A protein and the small-molecule ligand that binds it are described below.
Small molecule (SMILES): CC(=O)N[C@@H]1[C@@H](O)[C@H](O)[C@@H](CO)O[C@H]1O

Sequence of chain 1.D:
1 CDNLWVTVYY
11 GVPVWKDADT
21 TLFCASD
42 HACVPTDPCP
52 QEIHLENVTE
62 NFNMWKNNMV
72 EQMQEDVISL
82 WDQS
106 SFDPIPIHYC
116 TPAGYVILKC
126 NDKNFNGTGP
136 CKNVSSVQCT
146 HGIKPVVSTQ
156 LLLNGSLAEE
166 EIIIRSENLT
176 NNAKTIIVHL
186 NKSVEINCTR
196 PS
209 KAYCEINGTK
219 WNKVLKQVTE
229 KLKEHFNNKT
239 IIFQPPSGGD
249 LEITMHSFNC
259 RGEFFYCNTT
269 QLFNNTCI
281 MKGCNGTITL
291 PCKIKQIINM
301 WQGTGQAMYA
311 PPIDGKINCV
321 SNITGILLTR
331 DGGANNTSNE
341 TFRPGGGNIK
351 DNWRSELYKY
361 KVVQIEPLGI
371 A

Binding-site contacts:
Ligand atom C2 contacts residue ASN186 of chain 1.D at 2.6 Å.
Ligand atom C1 contacts residue GLN225 of chain 1.D at 3.2 Å.
Ligand atom O7 contacts residue GLU165 of chain 1.D at 4.2 Å.
Ligand atom O7 contacts residue GLU164 of chain 1.D at 4.4 Å.
Ligand atom C5 contacts residue GLN225 of chain 1.D at 3.4 Å.
Ligand atom O5 contacts residue ASN186 of chain 1.D at 2.4 Å (h-bond).
Ligand atom C1 contacts residue ASN186 of chain 1.D at 1.4 Å.
Ligand atom C4 contacts residue ASN186 of chain 1.D at 4.3 Å.
Ligand atom C4 contacts residue GLU166 of chain 1.D at 4.2 Å.
Ligand atom C4 contacts residue GLU165 of chain 1.D at 4.3 Å.
Ligand atom C2 contacts residue GLU165 of chain 1.D at 4.0 Å.
Ligand atom C5 contacts residue ILE167 of chain 1.D at 4.4 Å (hydrophobic).
Ligand atom O5 contacts residue GLU165 of chain 1.D at 4.5 Å.
Ligand atom C6 contacts residue ILE167 of chain 1.D at 4.0 Å (hydrophobic).
Ligand atom C7 contacts residue ASN186 of chain 1.D at 4.1 Å.
Ligand atom O7 contacts residue ASN186 of chain 1.D at 4.5 Å.
Ligand atom C6 contacts residue GLN225 of chain 1.D at 4.0 Å.
Ligand atom C3 contacts residue ASN186 of chain 1.D at 3.9 Å.
Ligand atom C3 contacts residue GLU165 of chain 1.D at 4.5 Å.
Ligand atom O3 contacts residue GLU165 of chain 1.D at 4.3 Å.
Ligand atom C5 contacts residue ASN186 of chain 1.D at 3.6 Å.
Ligand atom O5 contacts residue GLN225 of chain 1.D at 3.2 Å (h-bond).
Ligand atom C6 contacts residue GLU166 of chain 1.D at 4.2 Å.
Ligand atom N2 contacts residue ASN186 of chain 1.D at 3.0 Å (h-bond).
Ligand atom O5 contacts residue ILE167 of chain 1.D at 3.3 Å.
Ligand atom O6 contacts residue GLN225 of chain 1.D at 4.3 Å.
Ligand atom C1 contacts residue ILE167 of chain 1.D at 4.0 Å (hydrophobic).